Binding-site contacts:
Ligand atom O3 contacts residue TYR111 of chain 1.A at 4.3 Å.
Ligand atom O3 contacts residue HIS220 of chain 1.A at 3.0 Å (h-bond).
Ligand atom C1 contacts residue HIS61 of chain 1.A at 3.7 Å.
Ligand atom C3 contacts residue ALA84 of chain 1.A at 3.6 Å (hydrophobic).
Ligand atom O2 contacts residue GLY58 of chain 1.A at 3.7 Å.
Ligand atom C3 contacts residue ASP114 of chain 1.A at 3.9 Å.
Ligand atom C1 contacts residue TYR111 of chain 1.A at 4.2 Å (hydrophobic).
Ligand atom O1 contacts residue LYS109 of chain 1.A at 2.5 Å (salt-bridge).
Ligand atom C3 contacts residue SER85 of chain 1.A at 4.0 Å.
Ligand atom C2 contacts residue HIS220 of chain 1.A at 1.4 Å.
Ligand atom C1 contacts residue HIS220 of chain 1.A at 2.4 Å.
Ligand atom O1 contacts residue ASP114 of chain 1.A at 3.0 Å (salt-bridge).
Ligand atom O2 contacts residue HIS220 of chain 1.A at 2.3 Å (h-bond).
Ligand atom C3 contacts residue GLY58 of chain 1.A at 3.9 Å.
Ligand atom O2 contacts residue HIS61 of chain 1.A at 2.6 Å (h-bond).
Ligand atom O1 contacts residue GLY57 of chain 1.A at 3.4 Å.
Ligand atom C1 contacts residue ILE219 of chain 1.A at 4.3 Å (hydrophobic).
Ligand atom C1 contacts residue GLY58 of chain 1.A at 4.1 Å.
Ligand atom C2 contacts residue HIS61 of chain 1.A at 3.5 Å.
Ligand atom C3 contacts residue HIS220 of chain 1.A at 2.4 Å.
Ligand atom O1 contacts residue HIS61 of chain 1.A at 4.2 Å.
Ligand atom C2 contacts residue PHE83 of chain 1.A at 4.4 Å (hydrophobic).
Ligand atom O1 contacts residue GLY58 of chain 1.A at 3.0 Å (h-bond).
Ligand atom C2 contacts residue LYS109 of chain 1.A at 4.5 Å.
Ligand atom O2 contacts residue ALA84 of chain 1.A at 4.2 Å.
Ligand atom O1 contacts residue HIS220 of chain 1.A at 3.6 Å.
Ligand atom O2 contacts residue PHE83 of chain 1.A at 3.6 Å.
Ligand atom C1 contacts residue ASP114 of chain 1.A at 3.6 Å.
Ligand atom O3 contacts residue SER85 of chain 1.A at 4.1 Å.
Ligand atom O3 contacts residue ASP114 of chain 1.A at 2.7 Å (salt-bridge).
Ligand atom C2 contacts residue GLY58 of chain 1.A at 4.1 Å.
Ligand atom C1 contacts residue LYS109 of chain 1.A at 3.1 Å.
Ligand atom C3 contacts residue PHE83 of chain 1.A at 3.7 Å (hydrophobic).

Sequence of chain 1.A:
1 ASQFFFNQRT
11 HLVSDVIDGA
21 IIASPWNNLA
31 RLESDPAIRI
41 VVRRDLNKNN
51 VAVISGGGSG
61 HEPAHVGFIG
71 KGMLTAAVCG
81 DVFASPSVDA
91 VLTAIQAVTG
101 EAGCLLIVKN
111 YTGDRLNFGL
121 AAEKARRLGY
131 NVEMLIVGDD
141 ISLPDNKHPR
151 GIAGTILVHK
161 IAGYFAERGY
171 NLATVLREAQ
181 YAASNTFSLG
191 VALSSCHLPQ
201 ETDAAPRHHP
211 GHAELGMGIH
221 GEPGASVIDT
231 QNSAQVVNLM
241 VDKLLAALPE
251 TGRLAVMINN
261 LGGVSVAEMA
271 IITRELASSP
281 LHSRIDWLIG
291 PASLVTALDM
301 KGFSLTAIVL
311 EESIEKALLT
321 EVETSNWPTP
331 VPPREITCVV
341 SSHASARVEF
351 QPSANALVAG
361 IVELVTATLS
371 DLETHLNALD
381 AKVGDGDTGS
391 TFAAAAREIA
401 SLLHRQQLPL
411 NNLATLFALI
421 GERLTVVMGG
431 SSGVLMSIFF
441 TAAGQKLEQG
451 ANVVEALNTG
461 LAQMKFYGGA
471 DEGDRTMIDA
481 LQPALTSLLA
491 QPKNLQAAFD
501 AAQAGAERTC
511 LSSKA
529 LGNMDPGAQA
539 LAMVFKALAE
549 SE

This small molecule binds to this protein.
Small molecule (SMILES): O=C(CO)CO